Sequence of chain 1.C:
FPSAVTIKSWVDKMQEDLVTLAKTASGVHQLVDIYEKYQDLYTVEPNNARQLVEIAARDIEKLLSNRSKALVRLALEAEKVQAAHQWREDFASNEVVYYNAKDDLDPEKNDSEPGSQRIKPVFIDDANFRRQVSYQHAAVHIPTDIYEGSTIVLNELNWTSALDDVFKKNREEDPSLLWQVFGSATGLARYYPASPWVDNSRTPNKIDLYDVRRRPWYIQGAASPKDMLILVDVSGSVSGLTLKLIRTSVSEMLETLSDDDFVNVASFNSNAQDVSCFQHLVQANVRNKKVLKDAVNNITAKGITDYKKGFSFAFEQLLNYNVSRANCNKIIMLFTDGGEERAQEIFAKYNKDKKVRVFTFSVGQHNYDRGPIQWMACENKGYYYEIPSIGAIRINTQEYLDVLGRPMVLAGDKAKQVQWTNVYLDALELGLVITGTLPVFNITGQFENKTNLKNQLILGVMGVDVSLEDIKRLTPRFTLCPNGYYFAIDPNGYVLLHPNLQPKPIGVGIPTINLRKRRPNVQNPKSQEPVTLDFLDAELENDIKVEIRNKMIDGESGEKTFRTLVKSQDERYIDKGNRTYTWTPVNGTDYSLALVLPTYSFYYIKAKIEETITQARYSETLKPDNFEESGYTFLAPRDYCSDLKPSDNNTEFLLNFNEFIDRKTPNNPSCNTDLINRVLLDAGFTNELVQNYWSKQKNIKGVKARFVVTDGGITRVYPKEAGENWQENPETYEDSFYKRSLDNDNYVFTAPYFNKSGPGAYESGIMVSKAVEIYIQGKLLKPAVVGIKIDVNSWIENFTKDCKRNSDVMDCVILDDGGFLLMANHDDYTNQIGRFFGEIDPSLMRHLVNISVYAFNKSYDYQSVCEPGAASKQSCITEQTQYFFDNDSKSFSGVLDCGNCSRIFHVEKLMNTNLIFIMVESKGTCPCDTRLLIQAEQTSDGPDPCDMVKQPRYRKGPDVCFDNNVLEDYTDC

Binding-site contacts:
Ligand atom O6 contacts residue ASN326 of chain 1.C at 3.9 Å.
Ligand atom C6 contacts residue ASN326 of chain 1.C at 3.8 Å.
Ligand atom C1 contacts residue ASN326 of chain 1.C at 1.7 Å.
Ligand atom O7 contacts residue ASN326 of chain 1.C at 4.3 Å.
Ligand atom C5 contacts residue ASN326 of chain 1.C at 3.0 Å.
Ligand atom C2 contacts residue ASN326 of chain 1.C at 2.6 Å.
Ligand atom C4 contacts residue ASN326 of chain 1.C at 3.7 Å.
Ligand atom C3 contacts residue ASN326 of chain 1.C at 3.7 Å.
Ligand atom O5 contacts residue ASN326 of chain 1.C at 1.6 Å (h-bond).
Ligand atom N2 contacts residue ASN326 of chain 1.C at 3.6 Å.

The small molecule below binds the protein below.
Small molecule (SMILES): CC(=O)N[C@@H]1[C@@H](O)[C@H](O)[C@@H](CO)O[C@H]1O